Binding-site contacts:
Ligand atom O4 contacts residue HEM1 of chain 1.L at 3.1 Å.
Ligand atom C12 contacts residue GLY37 of chain 1.B at 3.8 Å.
Ligand atom C3M contacts residue LEU201 of chain 1.B at 3.8 Å (hydrophobic).
Ligand atom C4 contacts residue MET221 of chain 1.B at 3.7 Å (hydrophobic).
Ligand atom O5 contacts residue SER34 of chain 1.B at 3.9 Å.
Ligand atom C6 contacts residue HEM1 of chain 1.L at 3.4 Å.
Ligand atom C1 contacts residue HEM1 of chain 1.L at 4.0 Å.
Ligand atom C1M contacts residue TYR16 of chain 1.B at 3.4 Å (hydrophobic).
Ligand atom O3 contacts residue HEM1 of chain 1.L at 3.5 Å.
Ligand atom O2 contacts residue GLN22 of chain 1.B at 3.4 Å (h-bond).
Ligand atom C5 contacts residue HEM1 of chain 1.L at 3.5 Å.
Ligand atom C2 contacts residue LEU201 of chain 1.B at 3.9 Å (hydrophobic).
Ligand atom C3 contacts residue HEM1 of chain 1.L at 3.8 Å.
Ligand atom C5 contacts residue MET221 of chain 1.B at 3.5 Å (hydrophobic).
Ligand atom C1 contacts residue TYR16 of chain 1.B at 3.7 Å (hydrophobic).
Ligand atom C3M contacts residue SER206 of chain 1.B at 3.8 Å.
Ligand atom O5 contacts residue MET221 of chain 1.B at 3.7 Å.
Ligand atom C3M contacts residue GLN22 of chain 1.B at 1.4 Å.
Ligand atom C4 contacts residue HEM1 of chain 1.L at 3.6 Å.
Ligand atom C8 contacts residue HEM1 of chain 1.L at 3.3 Å.
Ligand atom O2 contacts residue LEU201 of chain 1.B at 3.4 Å.
Ligand atom O5 contacts residue ASP229 of chain 1.B at 3.9 Å.
Ligand atom O4 contacts residue TRP30 of chain 1.B at 4.0 Å.
Ligand atom C6 contacts residue MET221 of chain 1.B at 4.0 Å (hydrophobic).
Ligand atom O3 contacts residue LEU201 of chain 1.B at 3.6 Å.
Ligand atom C16 contacts residue LEU198 of chain 1.B at 3.8 Å (hydrophobic).
Ligand atom C3 contacts residue GLN22 of chain 1.B at 3.2 Å.
Ligand atom C7 contacts residue HEM1 of chain 1.L at 4.0 Å.
Ligand atom O2 contacts residue TYR16 of chain 1.B at 3.9 Å.
Ligand atom C7 contacts residue LEU17 of chain 1.B at 3.8 Å (hydrophobic).
Ligand atom C2 contacts residue GLN22 of chain 1.B at 3.7 Å.
Ligand atom C4M contacts residue HEM1 of chain 1.L at 4.0 Å.
Ligand atom C3M contacts residue SER20 of chain 1.B at 3.9 Å.
Ligand atom O3 contacts residue GLN22 of chain 1.B at 2.7 Å (h-bond).
Ligand atom C1M contacts residue LEU198 of chain 1.B at 4.0 Å (hydrophobic).
Ligand atom O5 contacts residue HEM1 of chain 1.L at 3.6 Å.
Ligand atom O2 contacts residue SER20 of chain 1.B at 3.4 Å (h-bond).
Ligand atom C13 contacts residue LEU198 of chain 1.B at 3.6 Å (hydrophobic).
Ligand atom C4M contacts residue GLN22 of chain 1.B at 3.1 Å.
Ligand atom C11 contacts residue GLY37 of chain 1.B at 4.0 Å.

A small-molecule ligand and the protein it binds are described below.
Small molecule (SMILES): COC1=C(OC)C(=O)C(C/C=C(\C)CC/C=C(\C)CC/C=C(\C)CC/C=C(\C)CC/C=C(\C)CC/C=C(\C)CC/C=C(\C)CC/C=C(\C)CC/C=C(\C)CCC=C(C)C)=C(C)C1=O

Sequence of chain 1.B:
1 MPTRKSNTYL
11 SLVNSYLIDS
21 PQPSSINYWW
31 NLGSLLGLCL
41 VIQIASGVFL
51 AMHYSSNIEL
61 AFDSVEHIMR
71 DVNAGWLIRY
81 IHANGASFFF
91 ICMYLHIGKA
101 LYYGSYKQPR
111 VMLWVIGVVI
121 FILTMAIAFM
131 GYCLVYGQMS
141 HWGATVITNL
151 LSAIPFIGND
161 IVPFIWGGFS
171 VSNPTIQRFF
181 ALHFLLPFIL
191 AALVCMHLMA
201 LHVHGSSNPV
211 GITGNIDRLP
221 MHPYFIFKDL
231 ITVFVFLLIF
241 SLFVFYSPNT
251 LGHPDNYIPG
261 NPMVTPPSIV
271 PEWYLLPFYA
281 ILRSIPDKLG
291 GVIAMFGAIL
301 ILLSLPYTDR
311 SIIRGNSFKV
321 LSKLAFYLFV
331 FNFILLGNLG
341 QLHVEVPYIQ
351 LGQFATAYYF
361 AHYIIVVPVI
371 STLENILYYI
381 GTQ